Binding-site contacts:
Ligand atom O2' contacts residue THR57 of chain 37.C at 3.2 Å.
Ligand atom C2 contacts residue U1 of chain 48.G at 3.9 Å.
Ligand atom OP1 contacts residue LYS12 of chain 37.F at 3.9 Å.
Ligand atom N6 contacts residue U2 of chain 48.G at 2.6 Å (h-bond).
Ligand atom OP1 contacts residue PHE76 of chain 37.C at 3.7 Å.
Ligand atom C4 contacts residue U1 of chain 48.G at 3.7 Å.
Ligand atom C2 contacts residue GLN61 of chain 37.C at 3.9 Å.
Ligand atom OP1 contacts residue LYS68 of chain 37.C at 3.2 Å (salt-bridge).
Ligand atom OP1 contacts residue LEU56 of chain 37.C at 2.8 Å.
Ligand atom O2 contacts residue GLN61 of chain 37.C at 3.9 Å.
Ligand atom C6 contacts residue U5 of chain 48.G at 3.6 Å.
Ligand atom O4 contacts residue A4 of chain 48.G at 2.6 Å (h-bond).
Ligand atom OP2 contacts residue LYS8 of chain 37.F at 3.8 Å.
Ligand atom O4 contacts residue U1 of chain 48.G at 2.8 Å (h-bond).
Ligand atom N3 contacts residue A4 of chain 48.G at 3.8 Å.
Ligand atom O4 contacts residue U5 of chain 48.G at 2.8 Å (h-bond).
Ligand atom N1 contacts residue U3 of chain 48.G at 3.8 Å.
Ligand atom C2 contacts residue C6 of chain 48.G at 3.4 Å.
Ligand atom C6 contacts residue A4 of chain 48.G at 3.7 Å.
Ligand atom C2 contacts residue A4 of chain 48.G at 3.9 Å.
Ligand atom N3 contacts residue GLN61 of chain 37.C at 3.6 Å.
Ligand atom N3 contacts residue C6 of chain 48.G at 3.2 Å (h-bond).
Ligand atom N1 contacts residue U5 of chain 48.G at 3.7 Å.
Ligand atom O2 contacts residue C6 of chain 48.G at 2.9 Å (h-bond).
Ligand atom N3 contacts residue U5 of chain 48.G at 3.6 Å.
Ligand atom C5 contacts residue U5 of chain 48.G at 3.9 Å.
Ligand atom O2 contacts residue U2 of chain 48.G at 3.6 Å.
Ligand atom N3 contacts residue U1 of chain 48.G at 3.8 Å.
Ligand atom N1 contacts residue U2 of chain 48.G at 2.8 Å.
Ligand atom OP1 contacts residue LYS8 of chain 37.F at 3.1 Å.
Ligand atom C4 contacts residue U5 of chain 48.G at 3.7 Å.
Ligand atom C2 contacts residue U3 of chain 48.G at 3.8 Å.
Ligand atom O2' contacts residue LEU64 of chain 37.C at 3.9 Å.
Ligand atom N3 contacts residue U2 of chain 48.G at 3.6 Å.
Ligand atom C4 contacts residue A4 of chain 48.G at 3.2 Å.
Ligand atom C6 contacts residue U2 of chain 48.G at 3.4 Å.
Ligand atom O2 contacts residue U1 of chain 48.G at 2.9 Å (h-bond).
Ligand atom C2 contacts residue U2 of chain 48.G at 3.6 Å.
Ligand atom N3 contacts residue U1 of chain 48.G at 3.9 Å.
Ligand atom C5 contacts residue A4 of chain 48.G at 2.8 Å.

Sequence of chain 37.F:
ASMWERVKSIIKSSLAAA

Sequence of chain 37.C:
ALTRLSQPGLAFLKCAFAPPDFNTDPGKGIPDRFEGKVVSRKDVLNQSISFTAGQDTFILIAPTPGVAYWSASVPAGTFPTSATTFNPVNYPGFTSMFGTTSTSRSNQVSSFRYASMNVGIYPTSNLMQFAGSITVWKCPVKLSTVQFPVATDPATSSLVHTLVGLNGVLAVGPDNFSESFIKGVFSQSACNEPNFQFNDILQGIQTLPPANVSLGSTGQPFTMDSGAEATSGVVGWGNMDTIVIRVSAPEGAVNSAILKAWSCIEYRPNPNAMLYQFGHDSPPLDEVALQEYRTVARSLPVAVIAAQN

Sequence of chain 48.C:
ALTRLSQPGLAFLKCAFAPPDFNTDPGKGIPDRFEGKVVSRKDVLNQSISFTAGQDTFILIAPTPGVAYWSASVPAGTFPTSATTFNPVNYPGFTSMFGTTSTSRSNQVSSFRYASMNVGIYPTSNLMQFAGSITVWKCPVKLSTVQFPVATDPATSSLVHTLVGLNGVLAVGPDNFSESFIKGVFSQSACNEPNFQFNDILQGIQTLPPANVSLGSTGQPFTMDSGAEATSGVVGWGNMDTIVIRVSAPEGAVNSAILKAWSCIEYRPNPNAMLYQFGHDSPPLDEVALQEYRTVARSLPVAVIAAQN

This small molecule binds to this protein.
Small molecule (SMILES): Nc1ccn([C@@H]2O[C@H](CO[P](=O)(O)O[C@H]3[C@@H](O)[C@H](n4ccc(=O)[nH]c4=O)O[C@@H]3CO[P](=O)(O)O[C@H]3[C@@H](O)[C@H](n4cnc5c(N)ncnc54)O[C@@H]3CO)[C@@H](O[P](=O)(O)OC[C@H]3O[C@@H](n4ccc(=O)[nH]c4=O)[C@H](O)[C@@H]3O)[C@H]2O)c(=O)n1.O=c1ccn([C@@H]2O[C@H](CO[P](=O)(O)O[C@H]3[C@@H](O)[C@H](n4ccc(=O)[nH]c4=O)O[C@@H]3CO[P](=O)(O)O[C@H]3[C@@H](O)[C@H](n4ccc(=O)[nH]c4=O)O[C@@H]3CO)[C@@H](O)[C@H]2O)c(=O)[nH]1